A small-molecule ligand and the protein it binds are described below.
Small molecule (SMILES): CC(=O)CCO

Sequence of chain 2.B:
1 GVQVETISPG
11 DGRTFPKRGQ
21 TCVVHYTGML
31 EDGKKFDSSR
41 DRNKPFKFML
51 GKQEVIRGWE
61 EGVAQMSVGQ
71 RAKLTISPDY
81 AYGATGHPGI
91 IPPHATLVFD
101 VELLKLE

Binding-site contacts:
Ligand atom O5 contacts residue TYR82 of chain 2.B at 4.0 Å.
Ligand atom O5 contacts residue PHE99 of chain 2.B at 4.4 Å.
Ligand atom C1 contacts residue TRP59 of chain 2.B at 3.4 Å (hydrophobic).
Ligand atom C3 contacts residue TRP59 of chain 2.B at 4.3 Å (hydrophobic).
Ligand atom C1 contacts residue TYR82 of chain 2.B at 4.3 Å (hydrophobic).
Ligand atom O5 contacts residue ASP37 of chain 2.B at 3.9 Å.
Ligand atom C2 contacts residue TRP59 of chain 2.B at 4.1 Å (hydrophobic).
Ligand atom C1 contacts residue ILE56 of chain 2.B at 3.6 Å (hydrophobic).
Ligand atom C3 contacts residue VAL55 of chain 2.B at 4.1 Å (hydrophobic).
Ligand atom O5 contacts residue TYR26 of chain 2.B at 4.2 Å.
Ligand atom C4 contacts residue TYR26 of chain 2.B at 3.8 Å (hydrophobic).
Ligand atom C3 contacts residue PHE46 of chain 2.B at 4.3 Å (hydrophobic).
Ligand atom C1 contacts residue PHE99 of chain 2.B at 3.5 Å (hydrophobic).
Ligand atom C2 contacts residue TYR82 of chain 2.B at 4.3 Å (hydrophobic).
Ligand atom C4 contacts residue ASP37 of chain 2.B at 4.4 Å.
Ligand atom C2 contacts residue ILE56 of chain 2.B at 4.1 Å (hydrophobic).
Ligand atom O2 contacts residue TYR82 of chain 2.B at 4.3 Å.
Ligand atom O2 contacts residue VAL55 of chain 2.B at 3.3 Å.
Ligand atom O2 contacts residue ILE56 of chain 2.B at 2.9 Å (h-bond).
Ligand atom C2 contacts residue VAL55 of chain 2.B at 4.1 Å (hydrophobic).
Ligand atom C4 contacts residue TRP59 of chain 2.B at 4.2 Å (hydrophobic).